Sequence of chain 1.B:
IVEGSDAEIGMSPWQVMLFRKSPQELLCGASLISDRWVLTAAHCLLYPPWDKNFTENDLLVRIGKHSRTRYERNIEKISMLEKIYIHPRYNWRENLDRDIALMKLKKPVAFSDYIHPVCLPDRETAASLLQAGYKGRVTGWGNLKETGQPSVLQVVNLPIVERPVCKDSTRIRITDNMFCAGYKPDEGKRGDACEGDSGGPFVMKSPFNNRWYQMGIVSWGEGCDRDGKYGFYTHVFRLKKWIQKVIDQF

Binding-site contacts:
Ligand atom C4 contacts residue TRP227 of chain 1.B at 3.7 Å (hydrophobic).
Ligand atom C3 contacts residue GLY228 of chain 1.B at 3.8 Å.
Ligand atom F29 contacts residue GLU94 of chain 1.B at 3.2 Å.
Ligand atom C5 contacts residue VAL225 of chain 1.B at 3.8 Å (hydrophobic).
Ligand atom C26 contacts residue LEU96 of chain 1.B at 3.7 Å (hydrophobic).
Ligand atom O18 contacts residue TRP50 of chain 1.B at 3.5 Å.
Ligand atom O18 contacts residue TYR47 of chain 1.B at 3.9 Å.
Ligand atom C6 contacts residue TRP227 of chain 1.B at 3.4 Å (hydrophobic).
Ligand atom C9 contacts residue GLY230 of chain 1.B at 3.7 Å.
Ligand atom N2 contacts residue TRP227 of chain 1.B at 3.8 Å.
Ligand atom F29 contacts residue ASN95 of chain 1.B at 3.1 Å.
Ligand atom C16 contacts residue HIS43 of chain 1.B at 3.5 Å.
Ligand atom C26 contacts residue TYR47 of chain 1.B at 3.8 Å (hydrophobic).
Ligand atom C22 contacts residue SER226 of chain 1.B at 3.4 Å.
Ligand atom N1 contacts residue GLY230 of chain 1.B at 2.9 Å (h-bond).
Ligand atom C32 contacts residue TRP227 of chain 1.B at 3.8 Å (hydrophobic).
Ligand atom N1 contacts residue ASP199 of chain 1.B at 2.8 Å (salt-bridge).
Ligand atom N2 contacts residue ALA200 of chain 1.B at 3.6 Å (h-bond).
Ligand atom N1 contacts residue CYS231 of chain 1.B at 3.7 Å.
Ligand atom N1 contacts residue ALA200 of chain 1.B at 3.0 Å (h-bond).
Ligand atom C12 contacts residue GLU202 of chain 1.B at 3.9 Å.
Ligand atom C9 contacts residue GLY228 of chain 1.B at 3.7 Å.
Ligand atom C3 contacts residue ASP199 of chain 1.B at 3.6 Å.
Ligand atom C3 contacts residue ALA200 of chain 1.B at 3.3 Å (hydrophobic).
Ligand atom C25 contacts residue TYR47 of chain 1.B at 3.5 Å (hydrophobic).
Ligand atom C5 contacts residue GLY228 of chain 1.B at 3.7 Å.
Ligand atom C6 contacts residue SER205 of chain 1.B at 3.9 Å.
Ligand atom C6 contacts residue SER226 of chain 1.B at 3.6 Å.
Ligand atom C7 contacts residue TRP227 of chain 1.B at 3.9 Å (hydrophobic).
Ligand atom C31 contacts residue TRP227 of chain 1.B at 3.7 Å (hydrophobic).
Ligand atom C20 contacts residue TRP227 of chain 1.B at 3.6 Å (hydrophobic).
Ligand atom O21 contacts residue GLY228 of chain 1.B at 3.1 Å (h-bond).
Ligand atom C22 contacts residue HIS43 of chain 1.B at 3.9 Å.
Ligand atom N2 contacts residue GLY238 of chain 1.B at 3.6 Å.
Ligand atom O21 contacts residue TRP227 of chain 1.B at 3.2 Å.
Ligand atom N2 contacts residue ASP199 of chain 1.B at 2.8 Å (salt-bridge).
Ligand atom C4 contacts residue GLY228 of chain 1.B at 3.5 Å.
Ligand atom F29 contacts residue ILE179 of chain 1.B at 3.8 Å.
Ligand atom C5 contacts residue TRP227 of chain 1.B at 3.5 Å (hydrophobic).
Ligand atom C14 contacts residue HIS43 of chain 1.B at 3.7 Å.

A protein and the small-molecule ligand that binds it are described below.
Small molecule (SMILES): NC(=[NH2+])c1ccc([C@H]2[C@H]3C(=O)N(Cc4ccc(F)cc4)C(=O)[C@H]3[C@@H]3CCCN32)cc1